Sequence of chain 1.B:
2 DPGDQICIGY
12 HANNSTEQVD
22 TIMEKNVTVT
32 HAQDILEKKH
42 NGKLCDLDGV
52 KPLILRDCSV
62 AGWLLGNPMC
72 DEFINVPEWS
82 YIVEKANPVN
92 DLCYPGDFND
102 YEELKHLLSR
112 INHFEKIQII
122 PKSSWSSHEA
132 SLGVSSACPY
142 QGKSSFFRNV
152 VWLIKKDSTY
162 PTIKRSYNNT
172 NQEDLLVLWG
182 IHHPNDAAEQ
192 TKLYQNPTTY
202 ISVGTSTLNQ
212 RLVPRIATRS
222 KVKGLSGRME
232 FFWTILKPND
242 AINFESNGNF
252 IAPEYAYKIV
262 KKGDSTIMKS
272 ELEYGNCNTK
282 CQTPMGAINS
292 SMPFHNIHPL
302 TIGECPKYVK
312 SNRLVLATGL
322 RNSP

Binding-site contacts:
Ligand atom C3 contacts residue ASN240 of chain 1.B at 3.8 Å.
Ligand atom C5 contacts residue ASN240 of chain 1.B at 3.6 Å.
Ligand atom O5 contacts residue ASN240 of chain 1.B at 4.0 Å.
Ligand atom N2 contacts residue ASN169 of chain 1.B at 2.8 Å (h-bond).
Ligand atom C5 contacts residue ASN169 of chain 1.B at 3.5 Å.
Ligand atom C2 contacts residue ASN240 of chain 1.B at 3.9 Å.
Ligand atom C7 contacts residue ASN169 of chain 1.B at 3.5 Å.
Ligand atom C7 contacts residue ALA242 of chain 1.B at 3.8 Å (hydrophobic).
Ligand atom C8 contacts residue ASN240 of chain 1.B at 3.6 Å.
Ligand atom C8 contacts residue SER221 of chain 1.F at 3.8 Å.
Ligand atom C4 contacts residue ASN240 of chain 1.B at 4.2 Å.
Ligand atom N2 contacts residue ASN240 of chain 1.B at 3.0 Å (h-bond).
Ligand atom O7 contacts residue ASN169 of chain 1.B at 3.7 Å.
Ligand atom C4 contacts residue ASN169 of chain 1.B at 4.0 Å.
Ligand atom O7 contacts residue ALA242 of chain 1.B at 3.9 Å.
Ligand atom C3 contacts residue ASN169 of chain 1.B at 3.6 Å.
Ligand atom N2 contacts residue ALA242 of chain 1.B at 4.4 Å.
Ligand atom C1 contacts residue ASN169 of chain 1.B at 1.4 Å.
Ligand atom C8 contacts residue ALA242 of chain 1.B at 3.4 Å (hydrophobic).
Ligand atom C2 contacts residue ASN169 of chain 1.B at 2.2 Å.
Ligand atom C7 contacts residue ASN240 of chain 1.B at 3.8 Å.
Ligand atom C8 contacts residue ASP241 of chain 1.B at 4.1 Å.
Ligand atom C1 contacts residue ASN240 of chain 1.B at 3.5 Å.
Ligand atom O5 contacts residue ASN169 of chain 1.B at 2.2 Å (h-bond).

A protein and the small-molecule ligand that binds it are described below.
Small molecule (SMILES): CC(=O)N[C@H]1[C@H](O[C@H]2[C@H](O)[C@@H](NC(C)=O)CO[C@@H]2CO)O[C@H](CO)[C@@H](O[C@@H]2O[C@H](CO)[C@@H](O)[C@H](O)[C@@H]2O)[C@@H]1O

Sequence of chain 1.F:
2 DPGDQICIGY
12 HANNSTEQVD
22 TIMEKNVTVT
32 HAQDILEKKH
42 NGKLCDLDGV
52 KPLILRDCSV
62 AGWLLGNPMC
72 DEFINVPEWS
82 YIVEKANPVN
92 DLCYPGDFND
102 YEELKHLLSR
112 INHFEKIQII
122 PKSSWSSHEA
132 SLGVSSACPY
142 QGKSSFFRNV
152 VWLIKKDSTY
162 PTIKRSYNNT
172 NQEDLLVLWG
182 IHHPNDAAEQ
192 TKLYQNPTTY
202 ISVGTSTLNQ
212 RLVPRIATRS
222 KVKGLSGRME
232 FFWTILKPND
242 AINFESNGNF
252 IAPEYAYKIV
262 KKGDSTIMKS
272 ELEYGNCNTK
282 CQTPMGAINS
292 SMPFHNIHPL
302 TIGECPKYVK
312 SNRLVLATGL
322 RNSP